The protein below binds the small molecule below.
Small molecule (SMILES): CC(C)C[C@H](NC(=O)[C@@H]1CCCN1C(=O)[C@H](CCCCN)NC(=O)[C@@H]1CCCN1C(=O)[C@@H](N)CCCN=C(N)N)C(=O)N[C@H](C(=O)N[C@H](C=O)CC(=O)O)C(C)C

Sequence of chain 1.A:
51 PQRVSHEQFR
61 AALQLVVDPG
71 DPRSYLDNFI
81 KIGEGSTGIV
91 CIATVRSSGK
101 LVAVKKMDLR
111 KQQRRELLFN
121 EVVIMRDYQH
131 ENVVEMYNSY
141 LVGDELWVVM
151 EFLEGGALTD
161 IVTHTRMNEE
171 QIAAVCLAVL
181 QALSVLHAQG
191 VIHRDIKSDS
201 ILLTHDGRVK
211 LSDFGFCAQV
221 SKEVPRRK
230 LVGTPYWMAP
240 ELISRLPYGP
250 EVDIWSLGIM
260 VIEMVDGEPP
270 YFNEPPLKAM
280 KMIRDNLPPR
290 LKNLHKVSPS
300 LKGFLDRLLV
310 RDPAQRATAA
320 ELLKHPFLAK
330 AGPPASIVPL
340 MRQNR

Binding-site contacts:
Ligand atom CD2 contacts residue LEU230 of chain 1.A at 3.9 Å (hydrophobic).
Ligand atom C contacts residue GLY232 of chain 1.A at 3.5 Å.
Ligand atom CD contacts residue PHE271 of chain 1.A at 3.8 Å (hydrophobic).
Ligand atom CB contacts residue GLY232 of chain 1.A at 3.7 Å.
Ligand atom CG contacts residue TYR235 of chain 1.A at 3.8 Å (hydrophobic).
Ligand atom N contacts residue LEU230 of chain 1.A at 3.3 Å (h-bond).
Ligand atom CG2 contacts residue GLN113 of chain 1.A at 3.6 Å.
Ligand atom NH2 contacts residue GLU262 of chain 1.A at 3.2 Å (salt-bridge).
Ligand atom CA contacts residue LEU230 of chain 1.A at 3.4 Å (hydrophobic).
Ligand atom CA contacts residue THR233 of chain 1.A at 3.9 Å.
Ligand atom C contacts residue LEU230 of chain 1.A at 3.8 Å (hydrophobic).
Ligand atom CA contacts residue GLY232 of chain 1.A at 3.6 Å.
Ligand atom CG contacts residue PHE271 of chain 1.A at 3.7 Å (hydrophobic).
Ligand atom CD contacts residue SER86 of chain 1.A at 3.8 Å.
Ligand atom OD1 contacts residue ARG114 of chain 1.A at 3.5 Å.
Ligand atom CG contacts residue SER86 of chain 1.A at 3.3 Å.
Ligand atom CZ contacts residue THR159 of chain 1.A at 3.4 Å.
Ligand atom CD contacts residue THR159 of chain 1.A at 3.8 Å.
Ligand atom CB contacts residue TYR235 of chain 1.A at 3.6 Å (hydrophobic).
Ligand atom NH1 contacts residue THR159 of chain 1.A at 3.8 Å.
Ligand atom O contacts residue LEU230 of chain 1.A at 3.3 Å (h-bond).
Ligand atom O contacts residue GLY232 of chain 1.A at 3.3 Å (h-bond).
Ligand atom NE contacts residue ASP199 of chain 1.A at 3.0 Å (salt-bridge).
Ligand atom NE contacts residue THR159 of chain 1.A at 3.4 Å.
Ligand atom NH2 contacts residue TRP236 of chain 1.A at 3.4 Å.
Ligand atom CZ contacts residue ASP199 of chain 1.A at 3.8 Å.
Ligand atom C contacts residue LEU230 of chain 1.A at 3.5 Å (hydrophobic).
Ligand atom CG contacts residue TRP236 of chain 1.A at 3.8 Å (hydrophobic).
Ligand atom CA contacts residue GLY232 of chain 1.A at 3.4 Å.
Ligand atom NH2 contacts residue SER198 of chain 1.A at 3.6 Å (h-bond).
Ligand atom NH2 contacts residue ASP199 of chain 1.A at 2.9 Å (salt-bridge).
Ligand atom CG1 contacts residue ARG114 of chain 1.A at 3.8 Å.
Ligand atom O contacts residue VAL231 of chain 1.A at 3.4 Å.
Ligand atom NH2 contacts residue THR159 of chain 1.A at 3.9 Å.
Ligand atom CB contacts residue PHE216 of chain 1.A at 3.9 Å (hydrophobic).
Ligand atom O contacts residue PRO234 of chain 1.A at 3.8 Å.
Ligand atom CG contacts residue ASP199 of chain 1.A at 3.7 Å.
Ligand atom CG contacts residue PHE216 of chain 1.A at 3.7 Å (hydrophobic).
Ligand atom N contacts residue GLY232 of chain 1.A at 2.7 Å (h-bond).
Ligand atom CB contacts residue THR233 of chain 1.A at 3.8 Å.